Sequence of chain 1.A:
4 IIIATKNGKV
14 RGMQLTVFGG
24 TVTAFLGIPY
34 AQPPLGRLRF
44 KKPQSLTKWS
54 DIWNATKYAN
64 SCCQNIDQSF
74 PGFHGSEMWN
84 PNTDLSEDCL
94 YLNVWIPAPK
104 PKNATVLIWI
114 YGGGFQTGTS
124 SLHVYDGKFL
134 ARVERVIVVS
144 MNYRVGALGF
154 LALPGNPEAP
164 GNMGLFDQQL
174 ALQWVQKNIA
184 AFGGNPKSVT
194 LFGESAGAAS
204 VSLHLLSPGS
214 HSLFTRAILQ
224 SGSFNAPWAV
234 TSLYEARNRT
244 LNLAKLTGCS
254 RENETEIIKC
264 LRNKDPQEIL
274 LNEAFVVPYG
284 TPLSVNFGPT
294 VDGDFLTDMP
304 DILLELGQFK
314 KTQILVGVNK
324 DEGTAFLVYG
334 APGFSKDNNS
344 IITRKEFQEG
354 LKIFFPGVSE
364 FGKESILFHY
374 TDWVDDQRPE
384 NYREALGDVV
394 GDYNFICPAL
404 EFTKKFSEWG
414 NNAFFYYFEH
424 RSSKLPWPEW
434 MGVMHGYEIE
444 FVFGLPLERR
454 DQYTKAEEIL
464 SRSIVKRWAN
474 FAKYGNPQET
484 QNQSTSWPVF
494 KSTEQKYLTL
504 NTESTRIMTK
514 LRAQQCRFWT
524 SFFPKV

The protein below binds the small molecule below.
Small molecule (SMILES): CC(=O)N[C@H]1CO[C@H](CO[C@@H]2O[C@@H](C)[C@@H](O)[C@@H](O)[C@@H]2O)[C@@H](O)[C@@H]1O

Binding-site contacts:
Ligand atom O7 contacts residue ASN57 of chain 1.A at 3.7 Å.
Ligand atom C5 contacts residue ASN57 of chain 1.A at 3.7 Å.
Ligand atom C2 contacts residue ASN57 of chain 1.A at 2.5 Å.
Ligand atom C5 contacts residue ARG14 of chain 1.A at 3.8 Å.
Ligand atom C3 contacts residue ASN57 of chain 1.A at 3.8 Å.
Ligand atom C1 contacts residue ASN57 of chain 1.A at 1.4 Å.
Ligand atom O5 contacts residue ARG14 of chain 1.A at 3.8 Å.
Ligand atom C1 contacts residue ARG14 of chain 1.A at 4.0 Å.
Ligand atom C7 contacts residue ASN57 of chain 1.A at 3.5 Å.
Ligand atom C4 contacts residue ASN57 of chain 1.A at 4.2 Å.
Ligand atom O5 contacts residue ASN57 of chain 1.A at 2.4 Å (h-bond).
Ligand atom N2 contacts residue ASN57 of chain 1.A at 2.9 Å (h-bond).
Ligand atom C6 contacts residue ARG14 of chain 1.A at 4.2 Å.